Sequence of chain 2.A:
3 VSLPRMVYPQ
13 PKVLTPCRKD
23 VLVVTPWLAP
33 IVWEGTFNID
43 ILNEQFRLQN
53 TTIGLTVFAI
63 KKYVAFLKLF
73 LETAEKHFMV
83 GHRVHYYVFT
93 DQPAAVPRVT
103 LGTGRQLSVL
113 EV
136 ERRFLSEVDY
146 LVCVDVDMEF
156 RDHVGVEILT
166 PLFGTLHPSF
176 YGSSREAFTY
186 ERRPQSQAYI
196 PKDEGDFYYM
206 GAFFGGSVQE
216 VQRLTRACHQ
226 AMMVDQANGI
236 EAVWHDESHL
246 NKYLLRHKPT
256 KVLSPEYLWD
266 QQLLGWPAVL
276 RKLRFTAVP

A protein and the small-molecule ligand that binds it are described below.
Small molecule (SMILES): COC(=O)CCCCCCCCO[C@@H]1O[C@H](CO)[C@H](O)[C@H](O)[C@H]1O

Binding-site contacts:
Ligand atom O4 contacts residue MET205 of chain 2.A at 4.0 Å.
Ligand atom O3 contacts residue UDP1 of chain 2.K at 3.0 Å (h-bond).
Ligand atom CAM contacts residue SER174 of chain 2.A at 3.7 Å.
Ligand atom OAB contacts residue MET205 of chain 2.A at 3.5 Å.
Ligand atom CAA contacts residue UDP1 of chain 2.K at 3.3 Å.
Ligand atom O4 contacts residue GLU242 of chain 2.A at 2.7 Å (salt-bridge).
Ligand atom O2 contacts residue UDP1 of chain 2.K at 3.2 Å (h-bond).
Ligand atom CAO contacts residue ALA282 of chain 2.A at 3.9 Å (hydrophobic).
Ligand atom C4 contacts residue GLU242 of chain 2.A at 3.4 Å.
Ligand atom C6 contacts residue TYR203 of chain 2.A at 4.0 Å (hydrophobic).
Ligand atom OAP contacts residue MET153 of chain 2.A at 3.7 Å.
Ligand atom CAA contacts residue MN1 of chain 2.I at 2.7 Å.
Ligand atom C5 contacts residue HIS172 of chain 2.A at 3.9 Å.
Ligand atom CAH contacts residue PRO173 of chain 2.A at 3.5 Å (hydrophobic).
Ligand atom C4 contacts residue HIS172 of chain 2.A at 4.0 Å.
Ligand atom CAA contacts residue MET153 of chain 2.A at 3.8 Å (hydrophobic).
Ligand atom CAL contacts residue PRO173 of chain 2.A at 3.6 Å (hydrophobic).
Ligand atom O1 contacts residue HIS172 of chain 2.A at 4.0 Å.
Ligand atom CAK contacts residue SER174 of chain 2.A at 3.3 Å.
Ligand atom C4 contacts residue TRP239 of chain 2.A at 3.5 Å (hydrophobic).
Ligand atom O5 contacts residue HIS172 of chain 2.A at 3.1 Å (h-bond).
Ligand atom O6 contacts residue THR184 of chain 2.A at 2.9 Å (h-bond).
Ligand atom CAI contacts residue SER174 of chain 2.A at 2.7 Å.
Ligand atom CAS contacts residue MET153 of chain 2.A at 3.9 Å (hydrophobic).
Ligand atom C6 contacts residue HIS172 of chain 2.A at 3.9 Å.
Ligand atom O4 contacts residue HIS172 of chain 2.A at 3.0 Å (h-bond).
Ligand atom C1 contacts residue HIS172 of chain 2.A at 4.0 Å.
Ligand atom CAG contacts residue SER174 of chain 2.A at 4.0 Å.
Ligand atom O6 contacts residue PHE175 of chain 2.A at 3.4 Å.
Ligand atom C2 contacts residue MET205 of chain 2.A at 4.0 Å (hydrophobic).
Ligand atom OAP contacts residue ALA282 of chain 2.A at 3.3 Å.
Ligand atom O6 contacts residue TRP239 of chain 2.A at 3.7 Å.
Ligand atom C2 contacts residue UDP1 of chain 2.K at 4.0 Å.
Ligand atom C3 contacts residue TRP239 of chain 2.A at 3.5 Å (hydrophobic).
Ligand atom CAO contacts residue TRP264 of chain 2.A at 3.4 Å (hydrophobic).
Ligand atom C5 contacts residue TRP239 of chain 2.A at 3.7 Å (hydrophobic).
Ligand atom C6 contacts residue THR184 of chain 2.A at 3.4 Å.
Ligand atom C3 contacts residue UDP1 of chain 2.K at 3.9 Å.
Ligand atom C6 contacts residue TRP239 of chain 2.A at 3.6 Å (hydrophobic).
Ligand atom C6 contacts residue GLU242 of chain 2.A at 3.7 Å.